Sequence of chain 1.LA:
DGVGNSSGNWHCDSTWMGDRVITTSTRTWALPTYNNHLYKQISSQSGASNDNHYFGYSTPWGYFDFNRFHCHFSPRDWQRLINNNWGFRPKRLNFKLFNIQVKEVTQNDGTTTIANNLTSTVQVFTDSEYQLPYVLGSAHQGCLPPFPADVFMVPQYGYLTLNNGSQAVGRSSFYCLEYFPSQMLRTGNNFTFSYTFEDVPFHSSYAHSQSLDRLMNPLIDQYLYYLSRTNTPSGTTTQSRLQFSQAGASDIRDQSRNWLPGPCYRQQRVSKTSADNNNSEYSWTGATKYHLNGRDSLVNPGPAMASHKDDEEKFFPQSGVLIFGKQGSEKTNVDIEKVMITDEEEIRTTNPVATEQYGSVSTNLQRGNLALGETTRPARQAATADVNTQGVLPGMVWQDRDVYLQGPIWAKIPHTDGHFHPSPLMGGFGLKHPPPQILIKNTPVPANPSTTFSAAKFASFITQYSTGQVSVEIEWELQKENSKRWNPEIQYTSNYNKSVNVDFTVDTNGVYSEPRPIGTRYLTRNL

A small-molecule ligand and the protein it binds are described below.
Small molecule (SMILES): Nc1ncnc2c1ncn2[C@H]1C[C@H](O)[C@@H](COP(=O)(O)O)O1

Binding-site contacts:
Ligand atom N1 contacts residue GLY430 of chain 1.LA at 2.9 Å (h-bond).
Ligand atom N6 contacts residue PRO424 of chain 1.LA at 4.1 Å.
Ligand atom N7 contacts residue PRO201 of chain 1.LA at 4.1 Å.
Ligand atom C5' contacts residue HIS421 of chain 1.LA at 3.7 Å.
Ligand atom C5 contacts residue PRO422 of chain 1.LA at 4.0 Å (hydrophobic).
Ligand atom N3 contacts residue PRO201 of chain 1.LA at 4.0 Å.
Ligand atom C5 contacts residue PRO201 of chain 1.LA at 4.0 Å (hydrophobic).
Ligand atom O1P contacts residue HIS421 of chain 1.LA at 4.1 Å.
Ligand atom O1P contacts residue HIS419 of chain 1.LA at 4.3 Å.
Ligand atom C4 contacts residue PRO201 of chain 1.LA at 3.9 Å (hydrophobic).
Ligand atom C3' contacts residue PRO422 of chain 1.LA at 3.7 Å (hydrophobic).
Ligand atom C8 contacts residue PRO201 of chain 1.LA at 3.9 Å (hydrophobic).
Ligand atom P contacts residue HIS421 of chain 1.LA at 3.6 Å.
Ligand atom O5' contacts residue PHE420 of chain 1.LA at 4.2 Å.
Ligand atom C1' contacts residue PRO201 of chain 1.LA at 4.3 Å (hydrophobic).
Ligand atom N6 contacts residue SER423 of chain 1.LA at 3.5 Å.
Ligand atom N6 contacts residue PHE429 of chain 1.LA at 4.1 Å.
Ligand atom C4 contacts residue PRO422 of chain 1.LA at 4.2 Å (hydrophobic).
Ligand atom N1 contacts residue VAL200 of chain 1.LA at 3.9 Å.
Ligand atom C6 contacts residue PRO422 of chain 1.LA at 3.4 Å (hydrophobic).
Ligand atom C6 contacts residue GLY430 of chain 1.LA at 3.9 Å.
Ligand atom O4' contacts residue HIS421 of chain 1.LA at 4.2 Å.
Ligand atom C8 contacts residue HIS421 of chain 1.LA at 3.8 Å.
Ligand atom N7 contacts residue HIS421 of chain 1.LA at 4.0 Å.
Ligand atom N1 contacts residue PRO422 of chain 1.LA at 3.6 Å.
Ligand atom N9 contacts residue PRO201 of chain 1.LA at 3.8 Å.
Ligand atom C6 contacts residue VAL200 of chain 1.LA at 4.2 Å (hydrophobic).
Ligand atom O5' contacts residue HIS421 of chain 1.LA at 3.0 Å (h-bond).
Ligand atom N9 contacts residue PRO422 of chain 1.LA at 4.3 Å.
Ligand atom N7 contacts residue SER423 of chain 1.LA at 4.0 Å.
Ligand atom N6 contacts residue PRO422 of chain 1.LA at 3.2 Å (h-bond).
Ligand atom C6 contacts residue PRO201 of chain 1.LA at 4.3 Å (hydrophobic).
Ligand atom P contacts residue PHE420 of chain 1.LA at 4.2 Å.
Ligand atom C2 contacts residue PRO201 of chain 1.LA at 4.2 Å (hydrophobic).
Ligand atom C2 contacts residue VAL200 of chain 1.LA at 4.4 Å (hydrophobic).
Ligand atom C2 contacts residue GLY430 of chain 1.LA at 3.6 Å.
Ligand atom C6 contacts residue SER423 of chain 1.LA at 4.2 Å.
Ligand atom N3 contacts residue PRO422 of chain 1.LA at 4.4 Å.
Ligand atom O5' contacts residue PRO422 of chain 1.LA at 3.8 Å.
Ligand atom N6 contacts residue GLY430 of chain 1.LA at 3.0 Å (h-bond).